Sequence of chain 1.A:
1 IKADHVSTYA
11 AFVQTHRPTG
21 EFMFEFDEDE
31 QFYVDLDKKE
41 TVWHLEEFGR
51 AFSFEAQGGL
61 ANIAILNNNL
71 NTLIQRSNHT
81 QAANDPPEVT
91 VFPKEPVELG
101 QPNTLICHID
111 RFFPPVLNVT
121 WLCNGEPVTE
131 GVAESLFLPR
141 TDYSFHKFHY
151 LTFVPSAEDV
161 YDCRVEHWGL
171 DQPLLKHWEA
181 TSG

A protein and the small-molecule ligand that binds it are described below.
Small molecule (SMILES): CC(=O)N[C@@H]1[C@@H](O)[C@H](O)[C@@H](CO)O[C@H]1O

Binding-site contacts:
Ligand atom C1 contacts residue GLU166 of chain 1.A at 4.2 Å.
Ligand atom O7 contacts residue GLU166 of chain 1.A at 3.5 Å.
Ligand atom O5 contacts residue GLU166 of chain 1.A at 4.1 Å.
Ligand atom C4 contacts residue ASN118 of chain 1.A at 4.2 Å.
Ligand atom C8 contacts residue TRP168 of chain 1.A at 3.6 Å (hydrophobic).
Ligand atom C1 contacts residue ASN118 of chain 1.A at 1.4 Å.
Ligand atom C8 contacts residue HIS167 of chain 1.A at 3.9 Å.
Ligand atom C7 contacts residue ASN118 of chain 1.A at 3.6 Å.
Ligand atom C7 contacts residue HIS167 of chain 1.A at 4.5 Å.
Ligand atom O5 contacts residue ASN118 of chain 1.A at 2.4 Å (h-bond).
Ligand atom O7 contacts residue TRP168 of chain 1.A at 4.2 Å.
Ligand atom N2 contacts residue TRP168 of chain 1.A at 4.4 Å.
Ligand atom C8 contacts residue LEU117 of chain 1.A at 4.2 Å (hydrophobic).
Ligand atom N2 contacts residue ASN118 of chain 1.A at 2.9 Å (h-bond).
Ligand atom C7 contacts residue TRP168 of chain 1.A at 4.0 Å (hydrophobic).
Ligand atom O7 contacts residue ASN118 of chain 1.A at 3.8 Å.
Ligand atom C8 contacts residue VAL116 of chain 1.A at 3.8 Å (hydrophobic).
Ligand atom C7 contacts residue GLU166 of chain 1.A at 4.1 Å.
Ligand atom C8 contacts residue ASN118 of chain 1.A at 4.5 Å.
Ligand atom C8 contacts residue GLU166 of chain 1.A at 3.7 Å.
Ligand atom C2 contacts residue GLU166 of chain 1.A at 4.1 Å.
Ligand atom O3 contacts residue TRP168 of chain 1.A at 4.1 Å.
Ligand atom O7 contacts residue HIS167 of chain 1.A at 3.9 Å.
Ligand atom C3 contacts residue ASN118 of chain 1.A at 3.8 Å.
Ligand atom C5 contacts residue ASN118 of chain 1.A at 3.7 Å.
Ligand atom C2 contacts residue ASN118 of chain 1.A at 2.4 Å.